Sequence of chain 1.H:
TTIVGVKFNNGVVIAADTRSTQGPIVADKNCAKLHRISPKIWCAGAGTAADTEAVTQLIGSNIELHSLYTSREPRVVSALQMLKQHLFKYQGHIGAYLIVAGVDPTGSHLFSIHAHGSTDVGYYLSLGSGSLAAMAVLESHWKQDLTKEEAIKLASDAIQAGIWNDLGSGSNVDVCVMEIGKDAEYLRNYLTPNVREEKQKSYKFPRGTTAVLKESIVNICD

This small molecule binds to this protein.
Small molecule (SMILES): CC1=C2O[C@]3(O)C[C@@H]2C(=C(O)C1=O)[C@@H]1O[C@H](CC[C@H](C)/C=C(\C)C[C@@H](C)C[C@@H]3C)[C@H](C)[C@H](O)[C@H]1C

Sequence of chain 1.AA:
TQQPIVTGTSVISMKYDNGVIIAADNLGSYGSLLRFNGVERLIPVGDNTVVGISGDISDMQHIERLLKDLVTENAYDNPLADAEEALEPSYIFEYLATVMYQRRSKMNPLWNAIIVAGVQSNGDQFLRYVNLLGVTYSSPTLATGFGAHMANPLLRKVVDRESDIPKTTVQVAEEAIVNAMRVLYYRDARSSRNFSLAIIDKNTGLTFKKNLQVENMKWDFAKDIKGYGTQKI

Binding-site contacts:
Ligand atom C13 contacts residue ALA189 of chain 1.AA at 3.9 Å (hydrophobic).
Ligand atom C10 contacts residue LYS170 of chain 1.AA at 3.6 Å.
Ligand atom O3 contacts residue HIS141 of chain 1.H at 3.3 Å (h-bond).
Ligand atom C23 contacts residue HIS141 of chain 1.H at 3.5 Å.
Ligand atom C23 contacts residue ASP157 of chain 1.H at 3.7 Å.
Ligand atom O2 contacts residue HIS141 of chain 1.H at 2.7 Å (h-bond).
Ligand atom C contacts residue LYS170 of chain 1.AA at 3.5 Å.
Ligand atom O2 contacts residue ASN192 of chain 1.AA at 2.9 Å (h-bond).
Ligand atom C2 contacts residue HIS141 of chain 1.H at 3.6 Å.
Ligand atom C10 contacts residue LEU167 of chain 1.AA at 3.8 Å (hydrophobic).
Ligand atom C26 contacts residue HIS141 of chain 1.H at 3.9 Å.
Ligand atom C1 contacts residue ASP157 of chain 1.H at 3.7 Å.
Ligand atom C22 contacts residue ASP157 of chain 1.H at 3.5 Å.
Ligand atom C7 contacts residue LYS170 of chain 1.AA at 4.0 Å.
Ligand atom C18 contacts residue LYS170 of chain 1.AA at 4.0 Å.
Ligand atom C1 contacts residue LYS170 of chain 1.AA at 3.5 Å.
Ligand atom O contacts residue VAL137 of chain 1.H at 3.3 Å.
Ligand atom O3 contacts residue LEU167 of chain 1.AA at 3.3 Å.
Ligand atom C5 contacts residue SER140 of chain 1.H at 3.9 Å.
Ligand atom O1 contacts residue ASP157 of chain 1.H at 2.8 Å (salt-bridge).
Ligand atom O4 contacts residue HIS141 of chain 1.H at 3.9 Å.
Ligand atom C9 contacts residue LEU167 of chain 1.AA at 3.7 Å (hydrophobic).
Ligand atom C13 contacts residue ASN192 of chain 1.AA at 3.6 Å.
Ligand atom C3 contacts residue HIS141 of chain 1.H at 2.8 Å.
Ligand atom O2 contacts residue SER140 of chain 1.H at 2.9 Å.
Ligand atom C7 contacts residue VAL137 of chain 1.H at 3.7 Å (hydrophobic).
Ligand atom C8 contacts residue LEU167 of chain 1.AA at 3.8 Å (hydrophobic).
Ligand atom C contacts residue VAL137 of chain 1.H at 3.7 Å (hydrophobic).
Ligand atom O contacts residue LYS170 of chain 1.AA at 3.6 Å.
Ligand atom C27 contacts residue ASP157 of chain 1.H at 3.1 Å.
Ligand atom C27 contacts residue HIS141 of chain 1.H at 3.7 Å.
Ligand atom C9 contacts residue ASN192 of chain 1.AA at 3.9 Å.
Ligand atom O1 contacts residue LYS170 of chain 1.AA at 2.6 Å (salt-bridge).
Ligand atom C5 contacts residue HIS141 of chain 1.H at 2.6 Å.
Ligand atom C6 contacts residue HIS141 of chain 1.H at 3.4 Å.
Ligand atom O3 contacts residue SER140 of chain 1.H at 3.6 Å.
Ligand atom C4 contacts residue HIS141 of chain 1.H at 1.5 Å.
Ligand atom C8 contacts residue VAL137 of chain 1.H at 3.5 Å (hydrophobic).
Ligand atom C22 contacts residue HIS141 of chain 1.H at 3.9 Å.
Ligand atom C9 contacts residue HIS141 of chain 1.H at 3.9 Å.